Binding-site contacts:
Ligand atom O5 contacts residue ASN343 of chain 1.F at 2.5 Å (h-bond).
Ligand atom C2 contacts residue ASN343 of chain 1.F at 2.5 Å.
Ligand atom C6 contacts residue TRP399 of chain 1.F at 4.2 Å (hydrophobic).
Ligand atom O5 contacts residue TRP399 of chain 1.F at 3.7 Å.
Ligand atom N2 contacts residue ASN343 of chain 1.F at 2.9 Å (h-bond).
Ligand atom O6 contacts residue ASN402 of chain 1.F at 4.3 Å.
Ligand atom C1 contacts residue TRP399 of chain 1.F at 4.0 Å (hydrophobic).
Ligand atom C8 contacts residue LYS339 of chain 1.F at 4.0 Å.
Ligand atom O7 contacts residue ASN343 of chain 1.F at 3.2 Å (h-bond).
Ligand atom C4 contacts residue ASN343 of chain 1.F at 4.4 Å.
Ligand atom C8 contacts residue ASN343 of chain 1.F at 4.2 Å.
Ligand atom C7 contacts residue ASN343 of chain 1.F at 3.2 Å.
Ligand atom C1 contacts residue ASN343 of chain 1.F at 1.5 Å.
Ligand atom C5 contacts residue ASN343 of chain 1.F at 3.8 Å.
Ligand atom C3 contacts residue ASN343 of chain 1.F at 3.9 Å.
Ligand atom C5 contacts residue TRP399 of chain 1.F at 4.4 Å (hydrophobic).

This small molecule binds to this protein.
Small molecule (SMILES): CC(=O)N[C@@H]1[C@@H](O)[C@H](O)[C@@H](CO)O[C@H]1O

Sequence of chain 1.F:
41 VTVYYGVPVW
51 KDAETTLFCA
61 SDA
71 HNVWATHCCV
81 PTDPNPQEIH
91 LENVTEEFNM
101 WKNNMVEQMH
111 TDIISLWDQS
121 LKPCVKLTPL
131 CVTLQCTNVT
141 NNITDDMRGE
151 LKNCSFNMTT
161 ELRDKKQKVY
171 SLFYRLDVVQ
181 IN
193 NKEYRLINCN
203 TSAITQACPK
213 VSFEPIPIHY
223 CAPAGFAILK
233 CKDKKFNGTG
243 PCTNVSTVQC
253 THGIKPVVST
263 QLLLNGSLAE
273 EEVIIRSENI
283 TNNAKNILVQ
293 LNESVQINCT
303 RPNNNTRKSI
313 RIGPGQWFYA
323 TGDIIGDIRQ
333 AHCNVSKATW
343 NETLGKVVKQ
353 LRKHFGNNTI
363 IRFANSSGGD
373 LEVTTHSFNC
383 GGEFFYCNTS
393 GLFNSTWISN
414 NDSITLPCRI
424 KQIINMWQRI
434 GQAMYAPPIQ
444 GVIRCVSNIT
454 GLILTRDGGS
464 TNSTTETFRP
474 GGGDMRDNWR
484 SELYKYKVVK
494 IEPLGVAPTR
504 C